Sequence of chain 1.B:
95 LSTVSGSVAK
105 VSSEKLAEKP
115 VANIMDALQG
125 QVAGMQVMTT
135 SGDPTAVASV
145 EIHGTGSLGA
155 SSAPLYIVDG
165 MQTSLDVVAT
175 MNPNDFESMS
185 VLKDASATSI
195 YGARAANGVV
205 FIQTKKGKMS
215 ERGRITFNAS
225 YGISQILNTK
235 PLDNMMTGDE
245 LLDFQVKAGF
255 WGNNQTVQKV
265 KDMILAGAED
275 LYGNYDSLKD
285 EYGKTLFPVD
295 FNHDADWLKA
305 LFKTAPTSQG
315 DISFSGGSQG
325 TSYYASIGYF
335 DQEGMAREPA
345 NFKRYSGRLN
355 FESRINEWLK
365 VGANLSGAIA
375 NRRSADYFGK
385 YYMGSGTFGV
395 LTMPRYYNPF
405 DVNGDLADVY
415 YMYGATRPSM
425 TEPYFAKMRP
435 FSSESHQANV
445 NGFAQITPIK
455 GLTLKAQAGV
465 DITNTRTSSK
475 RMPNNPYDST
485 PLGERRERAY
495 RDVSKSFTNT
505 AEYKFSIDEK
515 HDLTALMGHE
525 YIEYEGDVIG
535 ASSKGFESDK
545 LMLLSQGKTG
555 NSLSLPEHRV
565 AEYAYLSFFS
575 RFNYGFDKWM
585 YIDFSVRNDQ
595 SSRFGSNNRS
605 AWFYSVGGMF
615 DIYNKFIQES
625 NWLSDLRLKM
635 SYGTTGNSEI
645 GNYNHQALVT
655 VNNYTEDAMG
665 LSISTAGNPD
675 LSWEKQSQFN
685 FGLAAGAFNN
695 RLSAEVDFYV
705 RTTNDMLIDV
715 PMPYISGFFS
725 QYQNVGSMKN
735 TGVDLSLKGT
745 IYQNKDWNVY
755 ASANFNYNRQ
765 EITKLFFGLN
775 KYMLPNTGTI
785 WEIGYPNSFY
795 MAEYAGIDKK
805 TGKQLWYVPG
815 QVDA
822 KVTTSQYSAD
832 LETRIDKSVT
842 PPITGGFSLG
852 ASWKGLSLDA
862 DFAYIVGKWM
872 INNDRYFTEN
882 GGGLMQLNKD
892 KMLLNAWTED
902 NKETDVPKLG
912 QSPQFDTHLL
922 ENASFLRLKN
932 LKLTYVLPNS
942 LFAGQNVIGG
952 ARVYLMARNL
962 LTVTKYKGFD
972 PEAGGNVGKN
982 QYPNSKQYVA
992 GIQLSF

The protein below binds the small molecule below.
Small molecule (SMILES): C[C@H](N)C(=O)N[C@@H](CO)C(=O)N[C@H](C(=O)N[C@H](C(=O)NCC(=O)NCC(=O)N[C@@H](CC(N)=O)C(=O)N[C@@H](CO)C(=O)N[C@@H](CCC(N)=O)C(=O)N[C@@H](CCCN=C(N)N)C(=O)NCC(=O)N[C@@H](CO)C(=O)NCC=O)[C@@H](C)O)[C@@H](C)O

Sequence of chain 1.A:
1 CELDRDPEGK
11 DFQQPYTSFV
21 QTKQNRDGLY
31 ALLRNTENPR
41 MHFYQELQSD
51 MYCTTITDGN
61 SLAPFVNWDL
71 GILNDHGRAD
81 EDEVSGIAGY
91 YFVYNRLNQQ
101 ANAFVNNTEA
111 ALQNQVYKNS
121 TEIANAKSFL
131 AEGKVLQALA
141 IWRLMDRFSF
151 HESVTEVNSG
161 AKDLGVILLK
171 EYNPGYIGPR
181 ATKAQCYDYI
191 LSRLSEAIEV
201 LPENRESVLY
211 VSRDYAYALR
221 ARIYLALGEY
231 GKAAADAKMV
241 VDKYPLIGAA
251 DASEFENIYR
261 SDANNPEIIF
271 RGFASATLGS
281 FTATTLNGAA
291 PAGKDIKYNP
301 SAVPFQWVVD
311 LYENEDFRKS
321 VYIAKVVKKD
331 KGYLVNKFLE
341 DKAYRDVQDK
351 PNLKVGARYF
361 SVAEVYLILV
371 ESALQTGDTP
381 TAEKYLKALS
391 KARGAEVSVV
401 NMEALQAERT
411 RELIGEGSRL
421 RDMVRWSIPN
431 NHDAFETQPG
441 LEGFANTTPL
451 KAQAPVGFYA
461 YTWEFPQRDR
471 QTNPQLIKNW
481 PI

Binding-site contacts:
Ligand atom NH1 contacts residue ASP82 of chain 1.A at 2.9 Å (salt-bridge).
Ligand atom N contacts residue PHE878 of chain 1.B at 3.4 Å.
Ligand atom N contacts residue ASN780 of chain 1.B at 3.1 Å (h-bond).
Ligand atom CA contacts residue GLY59 of chain 1.A at 3.5 Å.
Ligand atom OG contacts residue TYR386 of chain 1.B at 3.6 Å.
Ligand atom O contacts residue LYS980 of chain 1.B at 3.2 Å.
Ligand atom OG1 contacts residue PHE392 of chain 1.B at 3.6 Å.
Ligand atom CG2 contacts residue SER61 of chain 1.A at 3.1 Å.
Ligand atom CB contacts residue LEU885 of chain 1.B at 3.5 Å (hydrophobic).
Ligand atom C contacts residue ASN977 of chain 1.B at 3.4 Å.
Ligand atom N contacts residue ASN977 of chain 1.B at 2.3 Å (h-bond).
Ligand atom CA contacts residue TYR385 of chain 1.B at 3.7 Å (hydrophobic).
Ligand atom NH2 contacts residue ARG78 of chain 1.A at 3.7 Å.
Ligand atom NE2 contacts residue ASP80 of chain 1.A at 2.9 Å (salt-bridge).
Ligand atom O contacts residue THR781 of chain 1.B at 3.5 Å.
Ligand atom N contacts residue TYR877 of chain 1.B at 3.5 Å.
Ligand atom C contacts residue ASN977 of chain 1.B at 3.4 Å.
Ligand atom O contacts residue ASN780 of chain 1.B at 3.6 Å.
Ligand atom CA contacts residue PHE878 of chain 1.B at 3.5 Å (hydrophobic).
Ligand atom C contacts residue ASN874 of chain 1.B at 3.7 Å.
Ligand atom CA contacts residue ASN874 of chain 1.B at 3.6 Å.
Ligand atom O contacts residue TYR385 of chain 1.B at 3.5 Å.
Ligand atom CA contacts residue ASN60 of chain 1.A at 3.5 Å.
Ligand atom N contacts residue ASN977 of chain 1.B at 3.1 Å (h-bond).
Ligand atom N contacts residue ASN874 of chain 1.B at 2.9 Å (h-bond).
Ligand atom O contacts residue PHE878 of chain 1.B at 3.5 Å.
Ligand atom CG2 contacts residue MET387 of chain 1.B at 3.7 Å (hydrophobic).
Ligand atom OD1 contacts residue TYR385 of chain 1.B at 3.0 Å.
Ligand atom NE2 contacts residue ARG78 of chain 1.A at 3.5 Å (salt-bridge).
Ligand atom CA contacts residue VAL978 of chain 1.B at 3.4 Å (hydrophobic).
Ligand atom N contacts residue ASN874 of chain 1.B at 3.7 Å.
Ligand atom OG contacts residue ASN780 of chain 1.B at 2.9 Å (h-bond).
Ligand atom OG contacts residue TYR385 of chain 1.B at 3.7 Å.
Ligand atom CB contacts residue TYR386 of chain 1.B at 3.5 Å (hydrophobic).
Ligand atom N contacts residue GLY59 of chain 1.A at 3.4 Å (h-bond).
Ligand atom O contacts residue ASN60 of chain 1.A at 3.2 Å (h-bond).
Ligand atom CB contacts residue VAL978 of chain 1.B at 3.4 Å (hydrophobic).
Ligand atom CA contacts residue ASN977 of chain 1.B at 3.0 Å.
Ligand atom CA contacts residue LEU885 of chain 1.B at 3.7 Å (hydrophobic).
Ligand atom C contacts residue GLY59 of chain 1.A at 3.6 Å.